Binding-site contacts:
Ligand atom CL3 contacts residue LEU63 of chain 1.A at 3.6 Å.
Ligand atom C18 contacts residue CYS90 of chain 1.A at 3.2 Å (hydrophobic).
Ligand atom F1 contacts residue THR87 of chain 1.A at 3.5 Å.
Ligand atom F1 contacts residue LEU63 of chain 1.A at 3.5 Å.
Ligand atom C28 contacts residue GLU59 of chain 1.A at 3.5 Å.
Ligand atom C3 contacts residue LYS41 of chain 1.A at 3.6 Å.
Ligand atom C9 contacts residue GLN88 of chain 1.A at 3.4 Å.
Ligand atom CL3 contacts residue GLY151 of chain 1.A at 3.3 Å.
Ligand atom N38 contacts residue THR66 of chain 1.A at 3.5 Å (h-bond).
Ligand atom C37 contacts residue LEU63 of chain 1.A at 3.6 Å (hydrophobic).
Ligand atom N13 contacts residue CYS90 of chain 1.A at 2.7 Å (h-bond).
Ligand atom C8 contacts residue ALA39 of chain 1.A at 3.4 Å (hydrophobic).
Ligand atom C14 contacts residue TRP89 of chain 1.A at 3.5 Å (hydrophobic).
Ligand atom C18 contacts residue GLY92 of chain 1.A at 3.5 Å.
Ligand atom F1 contacts residue GLU59 of chain 1.A at 3.2 Å.
Ligand atom N24 contacts residue GLU59 of chain 1.A at 3.2 Å (salt-bridge).
Ligand atom C8 contacts residue THR87 of chain 1.A at 3.2 Å.
Ligand atom C9 contacts residue ALA39 of chain 1.A at 3.4 Å (hydrophobic).
Ligand atom F1 contacts residue ILE85 of chain 1.A at 3.0 Å.
Ligand atom O26 contacts residue ASP152 of chain 1.A at 3.0 Å (salt-bridge).
Ligand atom N38 contacts residue LEU63 of chain 1.A at 3.4 Å.
Ligand atom C2 contacts residue LYS41 of chain 1.A at 3.6 Å.
Ligand atom N11 contacts residue TRP89 of chain 1.A at 3.7 Å.
Ligand atom O6 contacts residue PHE153 of chain 1.A at 3.5 Å.
Ligand atom C3 contacts residue THR87 of chain 1.A at 3.5 Å.
Ligand atom C12 contacts residue TRP89 of chain 1.A at 3.6 Å (hydrophobic).
Ligand atom N13 contacts residue TRP89 of chain 1.A at 3.4 Å.
Ligand atom C3 contacts residue ILE85 of chain 1.A at 3.6 Å (hydrophobic).
Ligand atom C32 contacts residue LEU63 of chain 1.A at 3.5 Å (hydrophobic).
Ligand atom C2 contacts residue THR87 of chain 1.A at 3.4 Å.
Ligand atom CL3 contacts residue ASP152 of chain 1.A at 3.7 Å.
Ligand atom C12 contacts residue CYS90 of chain 1.A at 3.5 Å (hydrophobic).
Ligand atom O26 contacts residue LEU72 of chain 1.A at 3.5 Å.
Ligand atom N13 contacts residue PHE141 of chain 1.A at 3.5 Å.
Ligand atom C14 contacts residue CYS90 of chain 1.A at 3.6 Å (hydrophobic).
Ligand atom N21 contacts residue PHE153 of chain 1.A at 3.5 Å.
Ligand atom C17 contacts residue TRP89 of chain 1.A at 3.4 Å (hydrophobic).
Ligand atom C25 contacts residue ASP152 of chain 1.A at 3.6 Å.
Ligand atom N11 contacts residue CYS90 of chain 1.A at 3.3 Å (h-bond).
Ligand atom C7 contacts residue PHE153 of chain 1.A at 3.5 Å (hydrophobic).

Sequence of chain 1.A:
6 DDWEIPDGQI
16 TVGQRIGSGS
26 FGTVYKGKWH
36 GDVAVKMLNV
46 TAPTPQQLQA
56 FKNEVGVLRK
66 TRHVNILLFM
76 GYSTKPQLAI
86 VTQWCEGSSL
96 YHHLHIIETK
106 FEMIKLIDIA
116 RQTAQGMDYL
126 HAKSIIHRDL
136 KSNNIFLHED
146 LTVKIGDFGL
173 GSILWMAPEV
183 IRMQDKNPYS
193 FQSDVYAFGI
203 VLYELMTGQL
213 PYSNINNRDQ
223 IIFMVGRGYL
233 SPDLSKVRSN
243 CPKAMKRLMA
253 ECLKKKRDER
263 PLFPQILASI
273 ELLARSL

A small-molecule ligand and the protein it binds are described below.
Small molecule (SMILES): N#CC1(c2cccc(C(=O)Nc3cc(Oc4ccc5nc(NC(=O)C6CC6)sc5n4)ccc3F)c2Cl)CC1